Sequence of chain 1.A:
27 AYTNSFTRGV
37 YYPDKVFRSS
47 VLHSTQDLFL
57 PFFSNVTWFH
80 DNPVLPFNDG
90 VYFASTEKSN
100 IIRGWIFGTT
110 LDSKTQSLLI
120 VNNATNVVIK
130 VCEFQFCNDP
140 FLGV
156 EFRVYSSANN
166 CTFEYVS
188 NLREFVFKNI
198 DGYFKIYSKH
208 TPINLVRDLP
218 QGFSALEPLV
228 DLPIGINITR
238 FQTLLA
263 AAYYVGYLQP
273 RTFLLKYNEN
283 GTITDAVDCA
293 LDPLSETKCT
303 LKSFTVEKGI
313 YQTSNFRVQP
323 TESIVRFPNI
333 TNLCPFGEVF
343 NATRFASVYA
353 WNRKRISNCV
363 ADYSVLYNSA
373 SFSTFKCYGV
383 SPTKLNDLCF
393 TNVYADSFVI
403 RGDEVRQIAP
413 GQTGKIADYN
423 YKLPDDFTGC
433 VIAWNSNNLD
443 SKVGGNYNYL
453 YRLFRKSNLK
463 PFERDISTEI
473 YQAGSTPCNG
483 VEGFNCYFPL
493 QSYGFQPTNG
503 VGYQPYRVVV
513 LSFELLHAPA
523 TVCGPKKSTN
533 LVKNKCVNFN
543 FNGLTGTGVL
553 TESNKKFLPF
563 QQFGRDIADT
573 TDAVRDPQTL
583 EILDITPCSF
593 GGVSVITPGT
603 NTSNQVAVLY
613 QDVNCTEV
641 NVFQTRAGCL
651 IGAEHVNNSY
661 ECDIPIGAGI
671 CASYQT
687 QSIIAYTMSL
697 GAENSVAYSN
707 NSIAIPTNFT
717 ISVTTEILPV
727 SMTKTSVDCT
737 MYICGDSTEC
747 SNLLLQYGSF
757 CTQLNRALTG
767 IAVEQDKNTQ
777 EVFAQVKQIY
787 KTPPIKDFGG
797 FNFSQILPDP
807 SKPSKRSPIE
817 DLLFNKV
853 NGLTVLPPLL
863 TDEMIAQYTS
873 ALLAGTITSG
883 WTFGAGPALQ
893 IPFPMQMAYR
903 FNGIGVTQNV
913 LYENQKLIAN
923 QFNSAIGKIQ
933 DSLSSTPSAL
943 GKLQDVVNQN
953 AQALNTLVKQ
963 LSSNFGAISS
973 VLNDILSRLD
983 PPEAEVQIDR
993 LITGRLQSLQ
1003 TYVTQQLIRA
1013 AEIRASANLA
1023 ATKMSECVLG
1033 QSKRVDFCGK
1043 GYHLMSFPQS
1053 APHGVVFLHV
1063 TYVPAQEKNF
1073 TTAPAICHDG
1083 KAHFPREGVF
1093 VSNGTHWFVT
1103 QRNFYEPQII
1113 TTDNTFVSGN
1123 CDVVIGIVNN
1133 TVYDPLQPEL

Binding-site contacts:
Ligand atom O7 contacts residue ASN1131 of chain 1.A at 3.8 Å.
Ligand atom N2 contacts residue ASN1131 of chain 1.A at 2.7 Å (h-bond).
Ligand atom C3 contacts residue ASN1131 of chain 1.A at 3.8 Å.
Ligand atom C2 contacts residue ASN1131 of chain 1.A at 2.4 Å.
Ligand atom C8 contacts residue ILE1129 of chain 1.A at 4.2 Å (hydrophobic).
Ligand atom C5 contacts residue ASN1131 of chain 1.A at 3.8 Å.
Ligand atom C4 contacts residue ASN1131 of chain 1.A at 4.3 Å.
Ligand atom O5 contacts residue ASN1131 of chain 1.A at 2.6 Å (h-bond).
Ligand atom C7 contacts residue ASN1131 of chain 1.A at 3.5 Å.
Ligand atom C1 contacts residue ASN1131 of chain 1.A at 1.5 Å.
Ligand atom C8 contacts residue ASN1131 of chain 1.A at 4.0 Å.

The protein below binds the small molecule below.
Small molecule (SMILES): CC(=O)N[C@@H]1[C@@H](O)[C@H](O)[C@@H](CO)O[C@H]1O